Binding-site contacts:
Ligand atom NAW contacts residue ASP208 of chain 1.B at 3.2 Å (salt-bridge).
Ligand atom CAL contacts residue MET100 of chain 1.B at 3.7 Å (hydrophobic).
Ligand atom CAY contacts residue ASP208 of chain 1.B at 3.8 Å.
Ligand atom CAK contacts residue ASP208 of chain 1.B at 3.6 Å.
Ligand atom CAE contacts residue MET123 of chain 1.B at 3.6 Å (hydrophobic).
Ligand atom CAK contacts residue ILE109 of chain 1.B at 3.4 Å (hydrophobic).
Ligand atom NBI contacts residue ALA77 of chain 1.B at 3.7 Å.
Ligand atom CAX contacts residue ASP208 of chain 1.B at 3.1 Å.
Ligand atom CAB contacts residue THR125 of chain 1.B at 3.4 Å.
Ligand atom NAV contacts residue TYR127 of chain 1.B at 3.7 Å.
Ligand atom OAD contacts residue ALA207 of chain 1.B at 3.3 Å.
Ligand atom CBD contacts residue ALA77 of chain 1.B at 3.7 Å (hydrophobic).
Ligand atom CBB contacts residue ASP208 of chain 1.B at 3.4 Å.
Ligand atom F01 contacts residue LEU103 of chain 1.B at 3.2 Å.
Ligand atom OAD contacts residue ILE109 of chain 1.B at 3.2 Å.
Ligand atom CAQ contacts residue ASP208 of chain 1.B at 3.5 Å.
Ligand atom CAB contacts residue ALA77 of chain 1.B at 3.7 Å (hydrophobic).
Ligand atom NAV contacts residue ASP126 of chain 1.B at 3.4 Å (salt-bridge).
Ligand atom F03 contacts residue LEU103 of chain 1.B at 3.7 Å.
Ligand atom CAS contacts residue THR125 of chain 1.B at 3.3 Å.
Ligand atom CAL contacts residue ASP208 of chain 1.B at 3.8 Å.
Ligand atom F02 contacts residue ALA207 of chain 1.B at 3.3 Å.
Ligand atom NAW contacts residue GLU96 of chain 1.B at 3.5 Å (salt-bridge).
Ligand atom CAO contacts residue ASP208 of chain 1.B at 3.7 Å.
Ligand atom CAP contacts residue GLU96 of chain 1.B at 3.8 Å.
Ligand atom NAW contacts residue MET100 of chain 1.B at 3.4 Å.
Ligand atom F02 contacts residue ASP208 of chain 1.B at 3.8 Å.
Ligand atom F02 contacts residue HIS188 of chain 1.B at 3.1 Å.
Ligand atom NBI contacts residue THR125 of chain 1.B at 3.7 Å.
Ligand atom CAJ contacts residue ASP208 of chain 1.B at 3.7 Å.
Ligand atom CAI contacts residue ASP126 of chain 1.B at 3.2 Å.
Ligand atom F01 contacts residue ILE108 of chain 1.B at 3.6 Å.
Ligand atom OAD contacts residue ASP208 of chain 1.B at 3.2 Å (salt-bridge).
Ligand atom CAF contacts residue LYS79 of chain 1.B at 3.7 Å.
Ligand atom CAG contacts residue MET128 of chain 1.B at 3.3 Å (hydrophobic).
Ligand atom F03 contacts residue PHE186 of chain 1.B at 3.3 Å.
Ligand atom CAG contacts residue TYR127 of chain 1.B at 3.6 Å (hydrophobic).
Ligand atom NAV contacts residue MET128 of chain 1.B at 3.0 Å (h-bond).
Ligand atom CAX contacts residue MET100 of chain 1.B at 3.6 Å (hydrophobic).
Ligand atom CAE contacts residue GLU96 of chain 1.B at 3.5 Å.

Sequence of chain 1.B:
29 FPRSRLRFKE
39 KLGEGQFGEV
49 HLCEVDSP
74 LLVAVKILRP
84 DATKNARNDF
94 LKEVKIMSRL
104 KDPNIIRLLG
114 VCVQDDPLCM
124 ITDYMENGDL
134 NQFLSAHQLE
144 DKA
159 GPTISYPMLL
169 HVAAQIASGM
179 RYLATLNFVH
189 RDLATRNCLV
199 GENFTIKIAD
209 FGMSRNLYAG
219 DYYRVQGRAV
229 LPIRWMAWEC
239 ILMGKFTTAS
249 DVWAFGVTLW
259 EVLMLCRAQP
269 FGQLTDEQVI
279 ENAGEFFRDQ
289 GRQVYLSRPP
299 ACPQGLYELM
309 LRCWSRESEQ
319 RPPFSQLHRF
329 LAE

The protein below binds the small molecule below.
Small molecule (SMILES): C[C@H]1CN(c2cncnc2)Cc2cc(NC(=O)c3cc(CN4CCN(C)CC4)cc(C(F)(F)F)c3)ccc21